Sequence of chain 1.A:
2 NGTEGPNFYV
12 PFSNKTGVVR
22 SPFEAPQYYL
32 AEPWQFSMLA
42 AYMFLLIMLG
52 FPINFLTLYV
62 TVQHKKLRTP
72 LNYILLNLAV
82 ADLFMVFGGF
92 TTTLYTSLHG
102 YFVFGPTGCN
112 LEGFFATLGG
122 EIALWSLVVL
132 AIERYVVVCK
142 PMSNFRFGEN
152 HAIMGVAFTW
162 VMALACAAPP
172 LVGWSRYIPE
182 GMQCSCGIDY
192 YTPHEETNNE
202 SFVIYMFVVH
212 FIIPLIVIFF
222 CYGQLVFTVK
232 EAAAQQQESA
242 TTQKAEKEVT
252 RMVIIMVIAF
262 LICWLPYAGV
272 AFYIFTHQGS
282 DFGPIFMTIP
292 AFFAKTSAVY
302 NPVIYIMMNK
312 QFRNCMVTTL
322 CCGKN

A small-molecule ligand and the protein it binds are described below.
Small molecule (SMILES): CC(=O)N[C@H]1[C@H](O[C@H]2[C@H](O)[C@@H](NC(C)=O)CO[C@@H]2CO)O[C@H](CO)[C@@H](O[C@@H]2O[C@H](CO)[C@@H](O)[C@H](O[C@@H]3O[C@H](CO)[C@@H](O)[C@H](O)[C@@H]3O)[C@@H]2O)[C@@H]1O

Binding-site contacts:
Ligand atom C1 contacts residue ARG21 of chain 1.A at 4.2 Å.
Ligand atom C2 contacts residue VAL20 of chain 1.A at 3.5 Å (hydrophobic).
Ligand atom O7 contacts residue ASN15 of chain 1.A at 4.2 Å.
Ligand atom C3 contacts residue ASN15 of chain 1.A at 3.7 Å.
Ligand atom C4 contacts residue ARG21 of chain 1.A at 4.4 Å.
Ligand atom C8 contacts residue GLY18 of chain 1.A at 3.6 Å.
Ligand atom C8 contacts residue SER22 of chain 1.A at 4.2 Å.
Ligand atom C1 contacts residue ASN15 of chain 1.A at 1.4 Å.
Ligand atom C5 contacts residue ARG21 of chain 1.A at 3.9 Å.
Ligand atom C8 contacts residue THR4 of chain 1.A at 3.7 Å.
Ligand atom C8 contacts residue ARG21 of chain 1.A at 3.6 Å.
Ligand atom C1 contacts residue GLY18 of chain 1.A at 4.3 Å.
Ligand atom C3 contacts residue VAL20 of chain 1.A at 3.8 Å (hydrophobic).
Ligand atom N2 contacts residue ASN15 of chain 1.A at 2.9 Å (h-bond).
Ligand atom C1 contacts residue VAL20 of chain 1.A at 3.3 Å (hydrophobic).
Ligand atom O7 contacts residue GLU5 of chain 1.A at 4.1 Å.
Ligand atom C3 contacts residue ARG21 of chain 1.A at 4.1 Å.
Ligand atom C7 contacts residue VAL20 of chain 1.A at 3.9 Å (hydrophobic).
Ligand atom N2 contacts residue VAL20 of chain 1.A at 2.9 Å (h-bond).
Ligand atom C8 contacts residue PHE9 of chain 1.A at 3.8 Å (hydrophobic).
Ligand atom C8 contacts residue GLU5 of chain 1.A at 4.5 Å.
Ligand atom C7 contacts residue ASN15 of chain 1.A at 3.8 Å.
Ligand atom O7 contacts residue ARG21 of chain 1.A at 3.3 Å (salt-bridge).
Ligand atom C8 contacts residue VAL20 of chain 1.A at 4.0 Å (hydrophobic).
Ligand atom C7 contacts residue ARG21 of chain 1.A at 3.6 Å.
Ligand atom C5 contacts residue GLY18 of chain 1.A at 3.5 Å.
Ligand atom O5 contacts residue VAL20 of chain 1.A at 4.5 Å.
Ligand atom O6 contacts residue GLY18 of chain 1.A at 4.2 Å.
Ligand atom O5 contacts residue GLY18 of chain 1.A at 3.6 Å.
Ligand atom O7 contacts residue THR4 of chain 1.A at 4.4 Å.
Ligand atom O5 contacts residue ASN15 of chain 1.A at 2.3 Å (h-bond).
Ligand atom O4 contacts residue ARG21 of chain 1.A at 4.3 Å.
Ligand atom C5 contacts residue ASN15 of chain 1.A at 3.6 Å.
Ligand atom N2 contacts residue THR4 of chain 1.A at 4.2 Å.
Ligand atom C7 contacts residue THR4 of chain 1.A at 3.9 Å.
Ligand atom C6 contacts residue GLY18 of chain 1.A at 3.6 Å.
Ligand atom C4 contacts residue ASN15 of chain 1.A at 4.1 Å.
Ligand atom C2 contacts residue ASN15 of chain 1.A at 2.3 Å.
Ligand atom C7 contacts residue GLY18 of chain 1.A at 4.3 Å.